Binding-site contacts:
Ligand atom O6 contacts residue GLN801 of chain 1.A at 3.5 Å (h-bond).
Ligand atom C6 contacts residue GLN801 of chain 1.A at 3.2 Å.
Ligand atom C8 contacts residue ASN798 of chain 1.A at 3.6 Å.
Ligand atom C3 contacts residue ASN798 of chain 1.A at 3.8 Å.
Ligand atom C2 contacts residue ASN798 of chain 1.A at 2.5 Å.
Ligand atom N2 contacts residue ASN798 of chain 1.A at 2.9 Å (h-bond).
Ligand atom O5 contacts residue ASN798 of chain 1.A at 2.3 Å (h-bond).
Ligand atom C7 contacts residue ASN798 of chain 1.A at 3.0 Å.
Ligand atom C1 contacts residue SER800 of chain 1.A at 3.4 Å.
Ligand atom C1 contacts residue ASN798 of chain 1.A at 1.4 Å.
Ligand atom C5 contacts residue GLN801 of chain 1.A at 4.0 Å.
Ligand atom O5 contacts residue GLN801 of chain 1.A at 3.9 Å.
Ligand atom C5 contacts residue ASN798 of chain 1.A at 3.6 Å.
Ligand atom O7 contacts residue ASN798 of chain 1.A at 3.1 Å (h-bond).
Ligand atom O5 contacts residue SER800 of chain 1.A at 3.0 Å (h-bond).
Ligand atom C4 contacts residue ASN798 of chain 1.A at 4.2 Å.
Ligand atom C6 contacts residue SER800 of chain 1.A at 3.8 Å.
Ligand atom C5 contacts residue SER800 of chain 1.A at 3.3 Å.

This protein binds this small molecule.
Small molecule (SMILES): CC(=O)N[C@H]1[C@H](O[C@H]2[C@H](O)[C@@H](NC(C)=O)CO[C@@H]2CO)O[C@H](CO)[C@@H](O)[C@@H]1O

Sequence of chain 1.A:
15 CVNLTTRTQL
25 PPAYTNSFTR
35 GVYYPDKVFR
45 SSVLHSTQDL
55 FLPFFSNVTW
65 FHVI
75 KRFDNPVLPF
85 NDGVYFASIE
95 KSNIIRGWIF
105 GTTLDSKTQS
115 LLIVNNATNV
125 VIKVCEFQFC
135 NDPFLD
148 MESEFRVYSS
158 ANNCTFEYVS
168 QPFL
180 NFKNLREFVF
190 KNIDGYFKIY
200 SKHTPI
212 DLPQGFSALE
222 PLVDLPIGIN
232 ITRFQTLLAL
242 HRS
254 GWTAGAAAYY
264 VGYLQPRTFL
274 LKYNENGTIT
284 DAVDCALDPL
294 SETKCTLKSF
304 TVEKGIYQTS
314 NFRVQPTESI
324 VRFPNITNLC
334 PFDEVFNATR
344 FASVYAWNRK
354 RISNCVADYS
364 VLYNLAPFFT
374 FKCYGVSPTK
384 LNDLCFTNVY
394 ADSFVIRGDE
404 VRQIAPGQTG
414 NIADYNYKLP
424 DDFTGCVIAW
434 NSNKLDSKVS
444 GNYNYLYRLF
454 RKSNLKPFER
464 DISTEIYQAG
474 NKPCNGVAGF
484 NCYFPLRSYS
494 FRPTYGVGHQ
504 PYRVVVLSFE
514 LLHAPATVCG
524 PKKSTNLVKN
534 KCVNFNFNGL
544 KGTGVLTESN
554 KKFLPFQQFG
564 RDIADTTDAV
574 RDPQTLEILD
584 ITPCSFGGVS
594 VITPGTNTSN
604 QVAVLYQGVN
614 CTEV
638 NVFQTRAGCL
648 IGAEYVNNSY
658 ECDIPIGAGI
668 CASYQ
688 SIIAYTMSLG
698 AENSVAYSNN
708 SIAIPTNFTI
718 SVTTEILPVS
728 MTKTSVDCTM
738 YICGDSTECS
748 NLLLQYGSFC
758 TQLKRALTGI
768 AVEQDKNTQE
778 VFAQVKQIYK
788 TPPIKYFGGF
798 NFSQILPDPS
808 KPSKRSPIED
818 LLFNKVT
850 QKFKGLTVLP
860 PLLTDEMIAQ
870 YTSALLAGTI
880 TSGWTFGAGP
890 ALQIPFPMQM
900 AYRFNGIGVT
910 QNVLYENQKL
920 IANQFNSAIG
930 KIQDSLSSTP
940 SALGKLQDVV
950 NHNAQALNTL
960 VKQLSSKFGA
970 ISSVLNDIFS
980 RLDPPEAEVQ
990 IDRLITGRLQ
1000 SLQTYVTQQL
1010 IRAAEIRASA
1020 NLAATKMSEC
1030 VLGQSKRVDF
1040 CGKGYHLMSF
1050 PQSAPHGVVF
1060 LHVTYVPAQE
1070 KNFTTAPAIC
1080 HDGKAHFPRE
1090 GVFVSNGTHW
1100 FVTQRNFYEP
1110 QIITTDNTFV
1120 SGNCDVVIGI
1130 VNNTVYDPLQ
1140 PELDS